The protein below binds the small molecule below.
Small molecule (SMILES): O=C1C[C@@H](C(=O)O)NC(=O)N1

Binding-site contacts:
Ligand atom C7 contacts residue ALA237 of chain 1.A at 3.8 Å (hydrophobic).
Ligand atom N1 contacts residue PRO251 of chain 1.A at 2.9 Å (h-bond).
Ligand atom C4 contacts residue ARG210 of chain 1.A at 3.6 Å.
Ligand atom O71 contacts residue HIS239 of chain 1.A at 2.9 Å (h-bond).
Ligand atom O2 contacts residue VAL209 of chain 1.A at 3.5 Å.
Ligand atom C2 contacts residue ASP235 of chain 1.A at 4.3 Å.
Ligand atom C2 contacts residue PRO251 of chain 1.A at 3.4 Å (hydrophobic).
Ligand atom O4 contacts residue ZN1 of chain 1.D at 3.2 Å.
Ligand atom N1 contacts residue GLY252 of chain 1.A at 3.4 Å.
Ligand atom O2 contacts residue ARG210 of chain 1.A at 3.0 Å (salt-bridge).
Ligand atom N3 contacts residue PRO251 of chain 1.A at 4.3 Å.
Ligand atom C6 contacts residue PRO251 of chain 1.A at 4.0 Å (hydrophobic).
Ligand atom C5 contacts residue HIS20 of chain 1.A at 4.0 Å.
Ligand atom C5 contacts residue TYR105 of chain 1.A at 4.2 Å (hydrophobic).
Ligand atom O2 contacts residue GLY252 of chain 1.A at 2.8 Å (h-bond).
Ligand atom O72 contacts residue ARG22 of chain 1.A at 2.9 Å (salt-bridge).
Ligand atom O4 contacts residue TYR105 of chain 1.A at 2.6 Å (h-bond).
Ligand atom N3 contacts residue ARG210 of chain 1.A at 2.7 Å (salt-bridge).
Ligand atom C4 contacts residue ZN1 of chain 1.D at 3.8 Å.
Ligand atom O4 contacts residue HIS139 of chain 1.A at 3.2 Å.
Ligand atom N3 contacts residue ASP235 of chain 1.A at 4.3 Å.
Ligand atom O2 contacts residue PRO251 of chain 1.A at 3.0 Å.
Ligand atom C6 contacts residue HIS20 of chain 1.A at 3.9 Å.
Ligand atom N1 contacts residue ALA237 of chain 1.A at 3.2 Å.
Ligand atom C7 contacts residue ASN52 of chain 1.A at 4.1 Å.
Ligand atom C4 contacts residue HIS139 of chain 1.A at 4.2 Å.
Ligand atom O71 contacts residue ARG22 of chain 1.A at 3.0 Å (salt-bridge).
Ligand atom C5 contacts residue ZN1 of chain 1.E at 3.9 Å.
Ligand atom O72 contacts residue ASN52 of chain 1.A at 3.0 Å (h-bond).
Ligand atom C2 contacts residue ARG210 of chain 1.A at 3.5 Å.
Ligand atom O71 contacts residue ALA237 of chain 1.A at 3.9 Å.
Ligand atom C2 contacts residue GLY252 of chain 1.A at 3.5 Å.
Ligand atom C4 contacts residue TYR105 of chain 1.A at 3.5 Å (hydrophobic).
Ligand atom O71 contacts residue PRO251 of chain 1.A at 3.0 Å (h-bond).
Ligand atom C7 contacts residue ARG22 of chain 1.A at 3.4 Å.
Ligand atom O72 contacts residue HIS20 of chain 1.A at 3.5 Å (h-bond).
Ligand atom O4 contacts residue ARG210 of chain 1.A at 3.8 Å.
Ligand atom C6 contacts residue ALA237 of chain 1.A at 3.6 Å (hydrophobic).
Ligand atom C7 contacts residue HIS239 of chain 1.A at 4.1 Å.
Ligand atom C7 contacts residue PRO251 of chain 1.A at 3.9 Å (hydrophobic).

Sequence of chain 1.A:
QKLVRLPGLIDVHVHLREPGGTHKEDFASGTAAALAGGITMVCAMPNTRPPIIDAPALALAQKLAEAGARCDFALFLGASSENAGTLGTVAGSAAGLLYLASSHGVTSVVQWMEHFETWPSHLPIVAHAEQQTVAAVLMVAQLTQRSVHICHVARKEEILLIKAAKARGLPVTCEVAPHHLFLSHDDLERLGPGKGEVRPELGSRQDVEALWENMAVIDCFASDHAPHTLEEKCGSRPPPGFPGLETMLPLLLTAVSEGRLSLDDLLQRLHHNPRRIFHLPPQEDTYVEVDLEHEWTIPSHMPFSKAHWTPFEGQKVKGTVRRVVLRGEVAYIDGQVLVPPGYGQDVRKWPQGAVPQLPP